Binding-site contacts:
Ligand atom O3B contacts residue LEU98 of chain 2.A at 3.9 Å.
Ligand atom C2 contacts residue PHE10 of chain 2.A at 4.0 Å (hydrophobic).
Ligand atom O12 contacts residue CYS9 of chain 2.A at 4.2 Å.
Ligand atom O1 contacts residue PHE13 of chain 2.A at 3.9 Å.
Ligand atom C15 contacts residue PHE10 of chain 2.A at 3.7 Å (hydrophobic).
Ligand atom O24 contacts residue LEU101 of chain 2.A at 4.5 Å.
Ligand atom O12 contacts residue VAL94 of chain 2.A at 4.4 Å.
Ligand atom O12 contacts residue PHE13 of chain 2.A at 4.2 Å.
Ligand atom O11 contacts residue PHE10 of chain 2.A at 3.2 Å.
Ligand atom C15 contacts residue CYS9 of chain 2.A at 4.2 Å (hydrophobic).
Ligand atom O32 contacts residue LEU98 of chain 2.A at 4.1 Å.
Ligand atom O12 contacts residue PHE10 of chain 2.A at 3.6 Å.
Ligand atom O23 contacts residue LEU98 of chain 2.A at 4.0 Å.
Ligand atom O13 contacts residue VAL94 of chain 2.A at 4.1 Å.
Ligand atom C16 contacts residue PHE10 of chain 2.A at 3.9 Å (hydrophobic).
Ligand atom O14 contacts residue PHE10 of chain 2.A at 2.8 Å.
Ligand atom C4 contacts residue ILE218 of chain 2.B at 4.5 Å (hydrophobic).
Ligand atom C25 contacts residue ALA97 of chain 2.A at 4.5 Å (hydrophobic).
Ligand atom C26 contacts residue LEU101 of chain 2.A at 3.8 Å (hydrophobic).
Ligand atom P1 contacts residue PHE10 of chain 2.A at 3.3 Å.

This protein binds this small molecule.
Small molecule (SMILES): CCO[P](=O)(O)O[C@@H]1[C@@H](O)[C@H](O)C(COP(=O)(O)OCC2O[C@@H](O)[C@H](O[P](=O)(O)OCC)[C@@H](O)[C@@H]2O)O[C@H]1O

Sequence of chain 2.A:
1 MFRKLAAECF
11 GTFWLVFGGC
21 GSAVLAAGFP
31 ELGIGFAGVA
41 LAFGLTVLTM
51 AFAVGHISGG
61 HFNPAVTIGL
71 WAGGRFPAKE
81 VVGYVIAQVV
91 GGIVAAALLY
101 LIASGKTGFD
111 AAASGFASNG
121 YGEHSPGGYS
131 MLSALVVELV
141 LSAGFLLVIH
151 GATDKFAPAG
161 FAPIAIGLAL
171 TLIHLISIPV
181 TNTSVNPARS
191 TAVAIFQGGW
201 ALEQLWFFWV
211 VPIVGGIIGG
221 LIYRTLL

Sequence of chain 2.B:
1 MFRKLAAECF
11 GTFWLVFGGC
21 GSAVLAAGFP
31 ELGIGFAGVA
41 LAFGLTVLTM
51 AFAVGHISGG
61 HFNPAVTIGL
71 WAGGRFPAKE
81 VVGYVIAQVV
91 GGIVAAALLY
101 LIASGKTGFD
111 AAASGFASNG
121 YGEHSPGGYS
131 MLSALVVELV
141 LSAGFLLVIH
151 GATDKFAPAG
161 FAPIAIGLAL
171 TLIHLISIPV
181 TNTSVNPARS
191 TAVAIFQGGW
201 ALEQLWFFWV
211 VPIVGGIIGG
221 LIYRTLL